A protein and the small-molecule ligand that binds it are described below.
Small molecule (SMILES): CC(C)NC1=N/C(=C\c2ccc3c(c2)OCO3)C(=O)N1C

Binding-site contacts:
Ligand atom CAH contacts residue VAL36 of chain 1.A at 4.2 Å (hydrophobic).
Ligand atom CAK contacts residue ASP166 of chain 1.A at 4.0 Å.
Ligand atom CAS contacts residue ALA49 of chain 1.A at 3.9 Å (hydrophobic).
Ligand atom C21 contacts residue LYS51 of chain 1.A at 3.8 Å.
Ligand atom CAS contacts residue ASP99 of chain 1.A at 3.3 Å.
Ligand atom CAV contacts residue ILE28 of chain 1.A at 3.7 Å (hydrophobic).
Ligand atom CAE contacts residue ASN30 of chain 1.A at 4.1 Å.
Ligand atom NAI contacts residue VAL36 of chain 1.A at 4.0 Å.
Ligand atom CAQ contacts residue ALA49 of chain 1.A at 3.9 Å (hydrophobic).
Ligand atom CAV contacts residue TYR100 of chain 1.A at 3.7 Å (hydrophobic).
Ligand atom OAW contacts residue VAL101 of chain 1.A at 3.0 Å (h-bond).
Ligand atom CAT contacts residue ASP99 of chain 1.A at 4.2 Å.
Ligand atom CAK contacts residue LYS51 of chain 1.A at 3.6 Å.
Ligand atom CAP contacts residue VAL36 of chain 1.A at 4.0 Å (hydrophobic).
Ligand atom CAP contacts residue ALA49 of chain 1.A at 4.2 Å (hydrophobic).
Ligand atom NAL contacts residue ASP166 of chain 1.A at 4.2 Å.
Ligand atom OAW contacts residue ASP99 of chain 1.A at 4.3 Å.
Ligand atom CAR contacts residue ASP99 of chain 1.A at 4.1 Å.
Ligand atom CAT contacts residue LEU154 of chain 1.A at 3.7 Å (hydrophobic).
Ligand atom CAE contacts residue GLY29 of chain 1.A at 3.6 Å.
Ligand atom OAM contacts residue ASP166 of chain 1.A at 3.4 Å.
Ligand atom OAU contacts residue ILE28 of chain 1.A at 3.4 Å.
Ligand atom C21 contacts residue PHE33 of chain 1.A at 4.2 Å (hydrophobic).
Ligand atom OAW contacts residue TYR100 of chain 1.A at 3.7 Å.
Ligand atom CAR contacts residue ALA49 of chain 1.A at 3.7 Å (hydrophobic).
Ligand atom CAR contacts residue VAL101 of chain 1.A at 3.9 Å (hydrophobic).
Ligand atom C21 contacts residue ASP166 of chain 1.A at 3.4 Å.
Ligand atom CAH contacts residue PHE33 of chain 1.A at 4.1 Å (hydrophobic).
Ligand atom CAV contacts residue VAL101 of chain 1.A at 3.2 Å (hydrophobic).
Ligand atom CAR contacts residue LEU154 of chain 1.A at 4.1 Å (hydrophobic).
Ligand atom CAT contacts residue LEU98 of chain 1.A at 4.1 Å (hydrophobic).
Ligand atom CAS contacts residue VAL101 of chain 1.A at 4.2 Å (hydrophobic).
Ligand atom CAT contacts residue ALA49 of chain 1.A at 4.3 Å (hydrophobic).
Ligand atom CAS contacts residue LEU154 of chain 1.A at 3.5 Å (hydrophobic).
Ligand atom CAN contacts residue LEU98 of chain 1.A at 4.0 Å (hydrophobic).
Ligand atom CAE contacts residue PHE33 of chain 1.A at 4.0 Å (hydrophobic).
Ligand atom OAW contacts residue ALA49 of chain 1.A at 4.0 Å.
Ligand atom OAM contacts residue LYS51 of chain 1.A at 2.8 Å (salt-bridge).
Ligand atom NAL contacts residue LYS51 of chain 1.A at 4.0 Å.
Ligand atom NAG contacts residue PHE33 of chain 1.A at 3.8 Å.

Sequence of chain 1.A:
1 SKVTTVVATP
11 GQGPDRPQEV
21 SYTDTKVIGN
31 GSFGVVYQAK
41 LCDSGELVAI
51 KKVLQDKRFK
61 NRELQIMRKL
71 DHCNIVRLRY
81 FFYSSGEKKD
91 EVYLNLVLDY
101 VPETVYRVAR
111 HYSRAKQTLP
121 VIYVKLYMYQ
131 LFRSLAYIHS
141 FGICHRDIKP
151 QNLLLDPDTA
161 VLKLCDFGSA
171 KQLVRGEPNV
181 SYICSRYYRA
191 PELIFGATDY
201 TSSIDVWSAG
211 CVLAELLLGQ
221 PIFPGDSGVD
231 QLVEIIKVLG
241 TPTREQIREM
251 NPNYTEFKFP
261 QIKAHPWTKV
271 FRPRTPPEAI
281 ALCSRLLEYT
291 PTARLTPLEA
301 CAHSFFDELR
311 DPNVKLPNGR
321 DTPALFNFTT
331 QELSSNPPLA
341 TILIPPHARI